A small-molecule ligand and the protein it binds are described below.
Small molecule (SMILES): Nc1nc2c(c(=O)[nH]1)[n+](Cc1ccc(F)c(F)c1)cn2[C@@H]1O[C@H](COP(=O)(O)O)[C@@H](O)[C@H]1O

Sequence of chain 1.A:
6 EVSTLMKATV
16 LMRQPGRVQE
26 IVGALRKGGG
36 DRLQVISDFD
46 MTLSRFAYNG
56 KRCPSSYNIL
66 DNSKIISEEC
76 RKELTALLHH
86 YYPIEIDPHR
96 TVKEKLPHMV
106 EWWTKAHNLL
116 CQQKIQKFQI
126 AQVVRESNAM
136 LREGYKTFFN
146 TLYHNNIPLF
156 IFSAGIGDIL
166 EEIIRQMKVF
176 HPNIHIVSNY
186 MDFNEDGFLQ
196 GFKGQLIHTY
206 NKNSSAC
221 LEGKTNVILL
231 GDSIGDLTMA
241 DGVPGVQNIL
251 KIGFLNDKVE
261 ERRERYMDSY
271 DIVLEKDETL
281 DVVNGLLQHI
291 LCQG

Binding-site contacts:
Ligand atom C17 contacts residue ALA111 of chain 1.A at 3.7 Å (hydrophobic).
Ligand atom O5' contacts residue ALA159 of chain 1.A at 3.3 Å.
Ligand atom C5' contacts residue TRP108 of chain 1.A at 3.7 Å (hydrophobic).
Ligand atom N4 contacts residue ASP66 of chain 1.A at 3.2 Å (salt-bridge).
Ligand atom O3' contacts residue GLU90 of chain 1.A at 2.6 Å (salt-bridge).
Ligand atom C1' contacts residue TYR62 of chain 1.A at 3.6 Å (hydrophobic).
Ligand atom N9 contacts residue TYR62 of chain 1.A at 3.6 Å.
Ligand atom F1 contacts residue HIS112 of chain 1.A at 3.0 Å.
Ligand atom C16 contacts residue ALA111 of chain 1.A at 3.6 Å (hydrophobic).
Ligand atom C8 contacts residue TRP107 of chain 1.A at 3.6 Å (hydrophobic).
Ligand atom C11 contacts residue TRP107 of chain 1.A at 3.3 Å (hydrophobic).
Ligand atom O5' contacts residue TYR62 of chain 1.A at 2.9 Å (h-bond).
Ligand atom F1 contacts residue ILE161 of chain 1.A at 3.4 Å.
Ligand atom N7 contacts residue TRP107 of chain 1.A at 3.3 Å.
Ligand atom C15 contacts residue HIS112 of chain 1.A at 3.7 Å.
Ligand atom C6 contacts residue LEU83 of chain 1.A at 3.7 Å (hydrophobic).
Ligand atom N1 contacts residue ASN63 of chain 1.A at 3.7 Å.
Ligand atom C13 contacts residue HIS112 of chain 1.A at 3.6 Å.
Ligand atom C14 contacts residue TRP108 of chain 1.A at 3.5 Å (hydrophobic).
Ligand atom C8 contacts residue TYR62 of chain 1.A at 3.6 Å (hydrophobic).
Ligand atom F2 contacts residue LEU65 of chain 1.A at 3.3 Å.
Ligand atom O2' contacts residue GLU90 of chain 1.A at 2.7 Å (salt-bridge).
Ligand atom C1 contacts residue TRP107 of chain 1.A at 3.6 Å (hydrophobic).
Ligand atom O1 contacts residue LYS207 of chain 1.A at 2.8 Å (salt-bridge).
Ligand atom O4' contacts residue TYR62 of chain 1.A at 3.0 Å (h-bond).
Ligand atom C2' contacts residue LEU83 of chain 1.A at 3.6 Å (hydrophobic).
Ligand atom C3 contacts residue GLU90 of chain 1.A at 3.3 Å.
Ligand atom C8 contacts residue TRP108 of chain 1.A at 3.6 Å (hydrophobic).
Ligand atom N4 contacts residue LEU83 of chain 1.A at 3.2 Å.
Ligand atom C2' contacts residue TYR62 of chain 1.A at 3.6 Å (hydrophobic).
Ligand atom C5' contacts residue THR204 of chain 1.A at 3.7 Å.
Ligand atom C13 contacts residue TRP108 of chain 1.A at 3.5 Å (hydrophobic).
Ligand atom N3 contacts residue TYR62 of chain 1.A at 3.7 Å.
Ligand atom C3' contacts residue GLU90 of chain 1.A at 3.2 Å.
Ligand atom C1 contacts residue TYR62 of chain 1.A at 3.6 Å (hydrophobic).
Ligand atom OP3 contacts residue SER158 of chain 1.A at 3.6 Å.
Ligand atom C5' contacts residue TYR62 of chain 1.A at 3.7 Å (hydrophobic).
Ligand atom O2' contacts residue TRP107 of chain 1.A at 3.8 Å.
Ligand atom O4' contacts residue TRP108 of chain 1.A at 3.5 Å.
Ligand atom OP3 contacts residue ALA159 of chain 1.A at 2.8 Å (h-bond).